The small molecule below binds the protein below.
Small molecule (SMILES): NCCC[C@H](N)C(=O)O

Binding-site contacts:
Ligand atom NE contacts residue GLU783 of chain 1.E at 2.8 Å (salt-bridge).
Ligand atom NE contacts residue VAL893 of chain 1.E at 4.0 Å.
Ligand atom O contacts residue THR1042 of chain 1.E at 2.5 Å (h-bond).
Ligand atom NE contacts residue ASP791 of chain 1.E at 3.2 Å (salt-bridge).
Ligand atom CA contacts residue ASP1041 of chain 1.E at 4.4 Å.
Ligand atom CG contacts residue VAL893 of chain 1.E at 4.4 Å (hydrophobic).
Ligand atom N contacts residue ASP1041 of chain 1.E at 3.4 Å (salt-bridge).
Ligand atom CB contacts residue LEU907 of chain 1.E at 4.0 Å (hydrophobic).
Ligand atom NE contacts residue SER792 of chain 1.E at 4.3 Å.
Ligand atom O contacts residue LEU907 of chain 1.E at 4.0 Å.
Ligand atom OXT contacts residue TYR1040 of chain 1.E at 4.3 Å.
Ligand atom NE contacts residue GLU892 of chain 1.E at 2.9 Å (salt-bridge).
Ligand atom O contacts residue TYR1040 of chain 1.E at 3.9 Å.
Ligand atom CG contacts residue LEU895 of chain 1.E at 3.9 Å (hydrophobic).
Ligand atom OXT contacts residue THR1042 of chain 1.E at 2.9 Å (h-bond).
Ligand atom OXT contacts residue ASP1041 of chain 1.E at 4.4 Å.
Ligand atom CG contacts residue GLU892 of chain 1.E at 3.9 Å.
Ligand atom OXT contacts residue LEU907 of chain 1.E at 3.5 Å.
Ligand atom NE contacts residue LEU907 of chain 1.E at 4.1 Å.
Ligand atom CD contacts residue VAL893 of chain 1.E at 3.6 Å (hydrophobic).
Ligand atom CD contacts residue LEU895 of chain 1.E at 3.9 Å (hydrophobic).
Ligand atom C contacts residue TYR1040 of chain 1.E at 3.8 Å (hydrophobic).
Ligand atom CB contacts residue GLU783 of chain 1.E at 3.8 Å.
Ligand atom CA contacts residue LEU907 of chain 1.E at 4.5 Å (hydrophobic).
Ligand atom CD contacts residue LEU907 of chain 1.E at 3.6 Å (hydrophobic).
Ligand atom CG contacts residue GLU783 of chain 1.E at 4.3 Å.
Ligand atom NE contacts residue ALA793 of chain 1.E at 3.9 Å.
Ligand atom C contacts residue THR1042 of chain 1.E at 3.4 Å.
Ligand atom CD contacts residue ASP791 of chain 1.E at 3.3 Å.
Ligand atom C contacts residue ASP1041 of chain 1.E at 3.9 Å.
Ligand atom CD contacts residue GLU892 of chain 1.E at 3.6 Å.
Ligand atom CA contacts residue TYR1040 of chain 1.E at 3.7 Å (hydrophobic).
Ligand atom C contacts residue LEU907 of chain 1.E at 3.8 Å (hydrophobic).
Ligand atom O contacts residue ASP1041 of chain 1.E at 3.1 Å.
Ligand atom N contacts residue TYR1040 of chain 1.E at 2.7 Å (h-bond).
Ligand atom O contacts residue THR1043 of chain 1.E at 4.1 Å.
Ligand atom CG contacts residue LEU907 of chain 1.E at 4.2 Å (hydrophobic).
Ligand atom N contacts residue HIS1039 of chain 1.E at 4.1 Å.
Ligand atom CD contacts residue GLU783 of chain 1.E at 3.7 Å.

Sequence of chain 1.E:
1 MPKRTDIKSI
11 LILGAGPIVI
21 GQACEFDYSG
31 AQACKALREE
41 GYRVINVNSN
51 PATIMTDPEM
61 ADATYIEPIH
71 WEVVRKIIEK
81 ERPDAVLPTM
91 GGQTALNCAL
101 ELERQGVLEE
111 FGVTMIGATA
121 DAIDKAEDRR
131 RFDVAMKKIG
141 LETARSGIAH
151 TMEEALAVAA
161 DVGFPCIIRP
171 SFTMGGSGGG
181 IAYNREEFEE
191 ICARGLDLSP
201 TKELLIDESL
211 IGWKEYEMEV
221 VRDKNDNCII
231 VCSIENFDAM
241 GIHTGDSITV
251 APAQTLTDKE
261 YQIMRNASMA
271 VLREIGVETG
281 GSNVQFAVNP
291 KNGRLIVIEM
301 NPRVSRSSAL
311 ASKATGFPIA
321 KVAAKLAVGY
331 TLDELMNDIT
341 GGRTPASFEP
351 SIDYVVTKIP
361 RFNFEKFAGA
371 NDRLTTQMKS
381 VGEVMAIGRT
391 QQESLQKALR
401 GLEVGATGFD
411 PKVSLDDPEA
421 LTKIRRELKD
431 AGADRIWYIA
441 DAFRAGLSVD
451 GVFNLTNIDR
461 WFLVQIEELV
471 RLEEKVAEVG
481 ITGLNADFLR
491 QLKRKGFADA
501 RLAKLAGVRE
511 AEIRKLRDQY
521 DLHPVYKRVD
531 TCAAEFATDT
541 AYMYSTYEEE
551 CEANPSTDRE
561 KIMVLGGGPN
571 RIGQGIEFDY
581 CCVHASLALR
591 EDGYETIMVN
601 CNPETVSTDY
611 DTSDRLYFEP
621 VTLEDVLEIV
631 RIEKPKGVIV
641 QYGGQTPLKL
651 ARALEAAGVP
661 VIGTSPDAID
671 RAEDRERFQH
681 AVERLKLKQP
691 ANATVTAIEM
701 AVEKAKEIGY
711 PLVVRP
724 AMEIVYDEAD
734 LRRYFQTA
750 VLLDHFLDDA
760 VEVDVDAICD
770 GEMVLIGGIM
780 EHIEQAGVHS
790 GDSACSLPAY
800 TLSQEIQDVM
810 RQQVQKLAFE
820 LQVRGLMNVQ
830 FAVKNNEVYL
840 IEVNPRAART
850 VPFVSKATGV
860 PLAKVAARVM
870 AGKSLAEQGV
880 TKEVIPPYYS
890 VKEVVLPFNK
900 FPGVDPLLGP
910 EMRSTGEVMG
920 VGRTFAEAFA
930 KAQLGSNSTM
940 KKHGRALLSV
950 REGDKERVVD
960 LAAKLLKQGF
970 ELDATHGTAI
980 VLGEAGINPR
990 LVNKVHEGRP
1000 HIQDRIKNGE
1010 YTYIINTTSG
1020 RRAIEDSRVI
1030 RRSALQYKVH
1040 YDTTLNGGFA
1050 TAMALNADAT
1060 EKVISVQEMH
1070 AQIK